Sequence of chain 1.A:
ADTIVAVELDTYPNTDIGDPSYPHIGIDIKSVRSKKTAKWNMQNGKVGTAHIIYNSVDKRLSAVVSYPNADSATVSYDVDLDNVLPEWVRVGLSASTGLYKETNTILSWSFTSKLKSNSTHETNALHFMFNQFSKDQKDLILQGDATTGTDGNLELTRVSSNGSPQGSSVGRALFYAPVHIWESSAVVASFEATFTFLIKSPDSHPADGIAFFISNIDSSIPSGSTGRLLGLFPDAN

A small-molecule ligand and the protein it binds are described below.
Small molecule (SMILES): CSCC[C@H](N)C(=O)N[C@@H](Cc1ccc(O)cc1)C(=O)N[C@@H](CC1=c2ccccc2=NC1)C(=O)N[C@@H](Cc1ccc(O)cc1)C(=O)N1CCC[C@H]1C(=O)N[C@@H](Cc1ccc(O)cc1)C(=O)O

Binding-site contacts:
Ligand atom OH contacts residue TYR22 of chain 1.A at 2.6 Å (h-bond).
Ligand atom CA contacts residue PRO13 of chain 1.A at 3.5 Å (hydrophobic).
Ligand atom CD1 contacts residue TYR22 of chain 1.A at 3.7 Å (hydrophobic).
Ligand atom CD2 contacts residue PRO20 of chain 1.A at 3.4 Å (hydrophobic).
Ligand atom O contacts residue SER21 of chain 1.A at 2.8 Å (h-bond).
Ligand atom O contacts residue SER21 of chain 1.A at 2.5 Å (h-bond).
Ligand atom CD1 contacts residue SER21 of chain 1.A at 3.1 Å.
Ligand atom C contacts residue SER21 of chain 1.A at 3.1 Å.
Ligand atom CE2 contacts residue THR15 of chain 1.A at 3.7 Å.
Ligand atom CE1 contacts residue TYR22 of chain 1.A at 3.1 Å (hydrophobic).
Ligand atom CE1 contacts residue PRO13 of chain 1.A at 3.6 Å (hydrophobic).
Ligand atom CE contacts residue GLY18 of chain 1.A at 3.0 Å.
Ligand atom C contacts residue PRO13 of chain 1.A at 3.5 Å (hydrophobic).
Ligand atom CZ contacts residue TYR22 of chain 1.A at 3.0 Å (hydrophobic).
Ligand atom CE2 contacts residue PRO20 of chain 1.A at 3.7 Å (hydrophobic).
Ligand atom OH contacts residue PTD1 of chain 1.E at 3.0 Å.
Ligand atom C contacts residue SER21 of chain 1.A at 3.6 Å.
Ligand atom CG contacts residue PRO20 of chain 1.A at 3.6 Å (hydrophobic).
Ligand atom CE2 contacts residue SER21 of chain 1.A at 2.9 Å.
Ligand atom OH contacts residue PRO206 of chain 1.A at 2.7 Å (h-bond).
Ligand atom C contacts residue SER21 of chain 1.A at 3.3 Å.
Ligand atom CB contacts residue PRO20 of chain 1.A at 3.7 Å (hydrophobic).
Ligand atom CZ contacts residue THR11 of chain 1.A at 3.3 Å.
Ligand atom CD2 contacts residue SER21 of chain 1.A at 2.8 Å.
Ligand atom CD2 contacts residue PRO23 of chain 1.A at 3.4 Å (hydrophobic).
Ligand atom N contacts residue SER21 of chain 1.A at 3.1 Å.
Ligand atom CD1 contacts residue HIS205 of chain 1.A at 3.4 Å.
Ligand atom CE2 contacts residue PRO23 of chain 1.A at 3.5 Å (hydrophobic).
Ligand atom CB contacts residue SER21 of chain 1.A at 3.0 Å.
Ligand atom OH contacts residue TYR12 of chain 1.A at 3.3 Å.
Ligand atom O contacts residue TYR22 of chain 1.A at 2.8 Å.
Ligand atom OH contacts residue HIS205 of chain 1.A at 3.5 Å.
Ligand atom OH contacts residue THR11 of chain 1.A at 2.9 Å (h-bond).
Ligand atom CE1 contacts residue HIS205 of chain 1.A at 3.2 Å.
Ligand atom O contacts residue PRO13 of chain 1.A at 3.0 Å.
Ligand atom CE2 contacts residue TYR22 of chain 1.A at 3.6 Å (hydrophobic).
Ligand atom N contacts residue SER21 of chain 1.A at 3.0 Å.
Ligand atom CG contacts residue SER21 of chain 1.A at 3.2 Å.
Ligand atom CE1 contacts residue PTD1 of chain 1.E at 3.6 Å.
Ligand atom CE2 contacts residue THR11 of chain 1.A at 3.3 Å.